Binding-site contacts:
Ligand atom CAS contacts residue TRP203 of chain 5.A at 3.4 Å (hydrophobic).
Ligand atom NBD contacts residue TRP203 of chain 5.A at 3.2 Å.
Ligand atom CAK contacts residue PHE135 of chain 5.A at 3.7 Å (hydrophobic).
Ligand atom CAR contacts residue TYR201 of chain 5.A at 3.4 Å (hydrophobic).
Ligand atom CAJ contacts residue PHE155 of chain 5.A at 3.7 Å (hydrophobic).
Ligand atom CAI contacts residue PHE135 of chain 5.A at 3.7 Å (hydrophobic).
Ligand atom CAS contacts residue TYR201 of chain 5.A at 3.6 Å (hydrophobic).
Ligand atom CAO contacts residue ILE111 of chain 5.A at 3.8 Å (hydrophobic).
Ligand atom CAA contacts residue SER178 of chain 5.A at 3.5 Å.
Ligand atom CAX contacts residue TRP203 of chain 5.A at 3.5 Å (hydrophobic).
Ligand atom CAH contacts residue THR114 of chain 5.A at 3.8 Å.
Ligand atom NAT contacts residue PHE155 of chain 5.A at 3.9 Å.
Ligand atom CBA contacts residue TRP203 of chain 5.A at 3.5 Å (hydrophobic).
Ligand atom CAL contacts residue PHE155 of chain 5.A at 3.7 Å (hydrophobic).
Ligand atom NBC contacts residue TRP203 of chain 5.A at 3.8 Å.
Ligand atom CAD contacts residue PHE137 of chain 5.A at 3.8 Å (hydrophobic).
Ligand atom CAM contacts residue PRO177 of chain 5.A at 3.7 Å (hydrophobic).
Ligand atom CAN contacts residue PHE135 of chain 5.A at 3.7 Å (hydrophobic).
Ligand atom CAM contacts residue PHE155 of chain 5.A at 3.8 Å (hydrophobic).
Ligand atom CAN contacts residue ILE111 of chain 5.A at 3.6 Å (hydrophobic).
Ligand atom CAE contacts residue GLN202 of chain 5.A at 3.4 Å.
Ligand atom CAI contacts residue VAL192 of chain 5.A at 3.8 Å (hydrophobic).
Ligand atom CAG contacts residue TRP203 of chain 5.A at 3.7 Å (hydrophobic).
Ligand atom CBA contacts residue ASN228 of chain 5.A at 3.7 Å.
Ligand atom CAA contacts residue TYR153 of chain 5.A at 3.9 Å (hydrophobic).
Ligand atom CAJ contacts residue ILE24 of chain 5.C at 3.9 Å (hydrophobic).
Ligand atom CAH contacts residue ASP112 of chain 5.A at 3.4 Å.
Ligand atom CAS contacts residue ASN228 of chain 5.A at 3.8 Å.
Ligand atom CAF contacts residue ASP112 of chain 5.A at 3.6 Å.
Ligand atom OAW contacts residue MET195 of chain 5.A at 3.2 Å.
Ligand atom CAA contacts residue VAL179 of chain 5.A at 3.4 Å (hydrophobic).
Ligand atom OAC contacts residue ASP112 of chain 5.A at 3.7 Å.
Ligand atom OAC contacts residue ILE113 of chain 5.A at 3.3 Å (h-bond).
Ligand atom CAG contacts residue ASN228 of chain 5.A at 3.2 Å.
Ligand atom NBD contacts residue ASN228 of chain 5.A at 3.9 Å.
Ligand atom CAG contacts residue GLN202 of chain 5.A at 3.4 Å.
Ligand atom CAE contacts residue ASN228 of chain 5.A at 3.4 Å.
Ligand atom CAA contacts residue PRO177 of chain 5.A at 3.2 Å (hydrophobic).
Ligand atom OAC contacts residue TRP203 of chain 5.A at 3.9 Å.
Ligand atom CAF contacts residue THR114 of chain 5.A at 3.6 Å.

Sequence of chain 5.A:
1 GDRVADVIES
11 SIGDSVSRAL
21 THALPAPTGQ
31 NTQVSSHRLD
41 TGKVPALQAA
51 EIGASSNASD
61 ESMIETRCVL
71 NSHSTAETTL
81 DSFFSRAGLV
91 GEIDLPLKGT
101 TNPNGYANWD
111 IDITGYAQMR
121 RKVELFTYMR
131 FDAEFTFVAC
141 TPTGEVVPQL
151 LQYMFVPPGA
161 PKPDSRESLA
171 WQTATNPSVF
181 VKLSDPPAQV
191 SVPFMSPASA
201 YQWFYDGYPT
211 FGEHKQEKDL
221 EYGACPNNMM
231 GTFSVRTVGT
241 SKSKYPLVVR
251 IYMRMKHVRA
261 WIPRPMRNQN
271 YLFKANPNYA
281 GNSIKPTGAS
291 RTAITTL

Sequence of chain 6.C:
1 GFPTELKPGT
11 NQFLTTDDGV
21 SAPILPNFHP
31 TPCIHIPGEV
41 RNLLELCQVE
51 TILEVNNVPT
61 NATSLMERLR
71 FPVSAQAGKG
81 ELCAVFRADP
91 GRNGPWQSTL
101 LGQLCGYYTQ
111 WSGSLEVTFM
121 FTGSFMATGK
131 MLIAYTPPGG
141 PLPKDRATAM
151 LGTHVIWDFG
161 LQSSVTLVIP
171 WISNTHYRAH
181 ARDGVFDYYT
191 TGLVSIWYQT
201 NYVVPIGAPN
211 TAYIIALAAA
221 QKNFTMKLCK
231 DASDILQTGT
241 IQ

The protein below binds the small molecule below.
Small molecule (SMILES): CCO/N=C/c1ccc(OCC[C@@H](C)CCN2CCN(c3ccncc3)C2=O)cc1

Sequence of chain 5.C:
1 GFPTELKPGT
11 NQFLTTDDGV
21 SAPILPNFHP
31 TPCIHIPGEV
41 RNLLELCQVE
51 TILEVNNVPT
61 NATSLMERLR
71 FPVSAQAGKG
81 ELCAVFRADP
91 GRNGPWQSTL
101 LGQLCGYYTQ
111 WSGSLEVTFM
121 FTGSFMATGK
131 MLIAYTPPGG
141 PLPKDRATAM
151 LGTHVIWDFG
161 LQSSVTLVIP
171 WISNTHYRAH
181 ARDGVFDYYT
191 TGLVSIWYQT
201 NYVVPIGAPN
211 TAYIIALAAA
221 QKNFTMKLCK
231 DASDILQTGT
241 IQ